Sequence of chain 1.D:
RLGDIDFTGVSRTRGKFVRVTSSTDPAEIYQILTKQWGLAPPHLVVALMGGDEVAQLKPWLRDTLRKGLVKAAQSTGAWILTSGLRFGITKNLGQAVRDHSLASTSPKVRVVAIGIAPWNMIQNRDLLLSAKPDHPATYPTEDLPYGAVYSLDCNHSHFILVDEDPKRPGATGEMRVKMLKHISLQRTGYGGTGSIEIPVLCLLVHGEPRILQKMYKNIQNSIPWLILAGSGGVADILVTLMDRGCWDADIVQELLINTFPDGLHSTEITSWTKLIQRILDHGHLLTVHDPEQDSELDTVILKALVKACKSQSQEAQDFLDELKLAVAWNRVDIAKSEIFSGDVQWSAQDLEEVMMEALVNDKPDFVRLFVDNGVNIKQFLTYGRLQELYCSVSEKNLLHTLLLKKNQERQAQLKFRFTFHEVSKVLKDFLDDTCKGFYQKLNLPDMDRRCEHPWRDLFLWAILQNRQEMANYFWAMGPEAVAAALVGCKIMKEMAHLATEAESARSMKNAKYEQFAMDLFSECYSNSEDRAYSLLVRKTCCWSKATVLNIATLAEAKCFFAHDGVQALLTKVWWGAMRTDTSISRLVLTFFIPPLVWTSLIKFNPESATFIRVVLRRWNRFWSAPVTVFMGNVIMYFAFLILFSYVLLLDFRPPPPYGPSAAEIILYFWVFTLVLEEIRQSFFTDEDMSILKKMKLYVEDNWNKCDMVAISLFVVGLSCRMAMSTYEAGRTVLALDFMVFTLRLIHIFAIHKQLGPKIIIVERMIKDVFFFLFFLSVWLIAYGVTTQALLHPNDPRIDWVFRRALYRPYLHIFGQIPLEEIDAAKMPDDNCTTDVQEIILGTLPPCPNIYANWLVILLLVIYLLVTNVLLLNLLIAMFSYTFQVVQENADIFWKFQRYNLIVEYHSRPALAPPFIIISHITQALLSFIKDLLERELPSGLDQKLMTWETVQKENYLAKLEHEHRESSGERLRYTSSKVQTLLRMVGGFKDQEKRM

This small molecule binds to this protein.
Small molecule (SMILES): C[C@@H]1CC[C@@]2(OC1)O[C@H]1C[C@H]3[C@@H]4CC=C5C[C@@H](OCC[C@H](CO)CO[C@@H]6O[C@H](CO)[C@@H](O[C@H]7O[C@H](CO)[C@@H](O)[C@H](O)[C@H]7O)[C@H](O)[C@H]6O)CC[C@]5(C)[C@H]4CC[C@]3(C)[C@H]1[C@@H]2C

Sequence of chain 1.C:
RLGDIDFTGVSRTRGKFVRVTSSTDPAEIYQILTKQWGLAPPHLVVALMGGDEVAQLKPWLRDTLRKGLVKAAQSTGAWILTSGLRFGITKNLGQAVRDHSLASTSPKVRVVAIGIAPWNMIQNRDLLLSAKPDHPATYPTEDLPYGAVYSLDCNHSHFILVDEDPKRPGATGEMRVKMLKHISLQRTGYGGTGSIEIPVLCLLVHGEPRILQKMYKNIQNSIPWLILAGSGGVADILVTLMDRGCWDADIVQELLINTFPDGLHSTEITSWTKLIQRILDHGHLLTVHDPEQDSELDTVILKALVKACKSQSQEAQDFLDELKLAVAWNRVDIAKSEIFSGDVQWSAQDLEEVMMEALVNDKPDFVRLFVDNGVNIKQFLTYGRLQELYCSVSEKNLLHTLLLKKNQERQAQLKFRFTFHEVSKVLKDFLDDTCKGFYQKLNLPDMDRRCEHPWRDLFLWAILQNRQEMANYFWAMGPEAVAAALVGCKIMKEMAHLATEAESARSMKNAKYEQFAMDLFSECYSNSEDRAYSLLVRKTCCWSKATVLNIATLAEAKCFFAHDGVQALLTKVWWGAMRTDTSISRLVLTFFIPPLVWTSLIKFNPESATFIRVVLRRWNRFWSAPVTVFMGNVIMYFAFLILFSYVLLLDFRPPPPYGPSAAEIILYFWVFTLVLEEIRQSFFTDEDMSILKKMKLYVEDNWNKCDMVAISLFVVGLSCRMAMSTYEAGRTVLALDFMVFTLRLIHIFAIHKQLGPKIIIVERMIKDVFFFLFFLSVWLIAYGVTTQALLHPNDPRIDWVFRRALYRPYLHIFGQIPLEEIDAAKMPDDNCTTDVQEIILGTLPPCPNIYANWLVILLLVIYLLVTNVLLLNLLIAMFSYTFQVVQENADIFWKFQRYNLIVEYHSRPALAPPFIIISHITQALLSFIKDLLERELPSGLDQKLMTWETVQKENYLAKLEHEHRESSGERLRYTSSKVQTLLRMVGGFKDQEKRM

Binding-site contacts:
Ligand atom C7 contacts residue LEU896 of chain 1.D at 4.0 Å (hydrophobic).
Ligand atom O13 contacts residue ASP889 of chain 1.D at 2.8 Å (salt-bridge).
Ligand atom C13 contacts residue ARG893 of chain 1.D at 3.9 Å.
Ligand atom O10 contacts residue ALA915 of chain 1.C at 2.7 Å (h-bond).
Ligand atom C27 contacts residue ASP889 of chain 1.D at 3.6 Å.
Ligand atom O13 contacts residue TRP890 of chain 1.D at 3.2 Å (h-bond).
Ligand atom C32 contacts residue TRP890 of chain 1.D at 3.6 Å (hydrophobic).
Ligand atom C42 contacts residue MET917 of chain 1.C at 3.3 Å (hydrophobic).
Ligand atom C39 contacts residue ALA915 of chain 1.C at 4.1 Å (hydrophobic).
Ligand atom C2 contacts residue TYR900 of chain 1.D at 3.7 Å (hydrophobic).
Ligand atom C42 contacts residue ALA914 of chain 1.C at 3.2 Å (hydrophobic).
Ligand atom O5 contacts residue ILE940 of chain 1.C at 4.1 Å.
Ligand atom C33 contacts residue TRP890 of chain 1.D at 4.0 Å (hydrophobic).
Ligand atom O contacts residue YUV1 of chain 1.P at 3.1 Å.
Ligand atom C26 contacts residue LEU948 of chain 1.C at 3.5 Å (hydrophobic).
Ligand atom C5 contacts residue YUV1 of chain 1.P at 3.7 Å.
Ligand atom C26 contacts residue YUV1 of chain 1.P at 3.8 Å.
Ligand atom C18 contacts residue ILE947 of chain 1.C at 3.7 Å (hydrophobic).
Ligand atom O12 contacts residue TRP890 of chain 1.D at 3.1 Å (h-bond).
Ligand atom O1 contacts residue LEU896 of chain 1.D at 3.8 Å.
Ligand atom O8 contacts residue MET917 of chain 1.C at 2.0 Å (h-bond).
Ligand atom C10 contacts residue PHE892 of chain 1.D at 3.9 Å (hydrophobic).
Ligand atom C32 contacts residue ASP889 of chain 1.D at 3.8 Å.
Ligand atom C11 contacts residue ASP889 of chain 1.D at 3.8 Å.
Ligand atom C6 contacts residue YUV1 of chain 1.P at 4.0 Å.
Ligand atom O3 contacts residue ASP889 of chain 1.D at 3.5 Å (salt-bridge).
Ligand atom O5 contacts residue ALA914 of chain 1.C at 4.0 Å.
Ligand atom C3 contacts residue VAL951 of chain 1.C at 4.0 Å (hydrophobic).
Ligand atom C contacts residue LEU870 of chain 1.D at 3.7 Å (hydrophobic).
Ligand atom O8 contacts residue ALA914 of chain 1.C at 3.7 Å.
Ligand atom C36 contacts residue ALA914 of chain 1.C at 3.4 Å (hydrophobic).
Ligand atom C16 contacts residue TRP944 of chain 1.C at 3.3 Å (hydrophobic).
Ligand atom C12 contacts residue YUV1 of chain 1.P at 4.0 Å.
Ligand atom C15 contacts residue TRP944 of chain 1.C at 3.4 Å (hydrophobic).
Ligand atom C23 contacts residue VAL951 of chain 1.C at 4.1 Å (hydrophobic).
Ligand atom C27 contacts residue YUV1 of chain 1.P at 3.6 Å.
Ligand atom C11 contacts residue YUV1 of chain 1.P at 3.9 Å.
Ligand atom C42 contacts residue ALA915 of chain 1.C at 3.6 Å (hydrophobic).
Ligand atom C14 contacts residue YUV1 of chain 1.P at 3.6 Å.
Ligand atom C11 contacts residue ARG893 of chain 1.D at 3.8 Å.